A small-molecule ligand and the protein it binds are described below.
Small molecule (SMILES): CC1=N[C@H](C(=O)O)[C@@H](O)CN1

Sequence of chain 1.A:
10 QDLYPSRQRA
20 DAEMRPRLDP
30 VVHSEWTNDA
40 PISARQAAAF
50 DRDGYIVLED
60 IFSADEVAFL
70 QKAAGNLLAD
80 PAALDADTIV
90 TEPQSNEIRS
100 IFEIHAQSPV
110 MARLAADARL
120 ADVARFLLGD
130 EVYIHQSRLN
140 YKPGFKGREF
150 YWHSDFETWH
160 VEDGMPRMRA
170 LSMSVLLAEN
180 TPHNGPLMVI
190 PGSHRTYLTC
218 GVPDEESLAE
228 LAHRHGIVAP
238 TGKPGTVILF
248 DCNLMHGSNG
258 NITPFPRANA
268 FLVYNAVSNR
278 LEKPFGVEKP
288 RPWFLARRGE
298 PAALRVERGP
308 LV

Binding-site contacts:
Ligand atom CAA contacts residue TRP158 of chain 1.A at 4.4 Å (hydrophobic).
Ligand atom CB contacts residue FE1 of chain 1.C at 2.5 Å.
Ligand atom CG2 contacts residue ASP154 of chain 1.A at 3.3 Å.
Ligand atom CG2 contacts residue TRP158 of chain 1.A at 4.0 Å (hydrophobic).
Ligand atom NAG contacts residue TRP158 of chain 1.A at 3.9 Å.
Ligand atom CG2 contacts residue PHE268 of chain 1.A at 4.4 Å (hydrophobic).
Ligand atom C contacts residue HIS152 of chain 1.A at 3.8 Å.
Ligand atom CA contacts residue ASP154 of chain 1.A at 4.1 Å.
Ligand atom OXT contacts residue PHE149 of chain 1.A at 4.1 Å.
Ligand atom CAI contacts residue GLN135 of chain 1.A at 3.9 Å.
Ligand atom NAG contacts residue ARG137 of chain 1.A at 3.5 Å (salt-bridge).
Ligand atom OG1 contacts residue FE1 of chain 1.C at 2.0 Å.
Ligand atom NAG contacts residue GLN135 of chain 1.A at 3.3 Å (h-bond).
Ligand atom CAI contacts residue ARG288 of chain 1.A at 4.1 Å.
Ligand atom CAA contacts residue ARG288 of chain 1.A at 3.3 Å.
Ligand atom N contacts residue ARG288 of chain 1.A at 4.0 Å.
Ligand atom C contacts residue PHE149 of chain 1.A at 4.2 Å (hydrophobic).
Ligand atom CAA contacts residue ARG137 of chain 1.A at 3.6 Å.
Ligand atom CG2 contacts residue HIS152 of chain 1.A at 4.4 Å.
Ligand atom CB contacts residue ASP154 of chain 1.A at 3.0 Å.
Ligand atom NAG contacts residue FE1 of chain 1.C at 4.4 Å.
Ligand atom OG1 contacts residue ASP154 of chain 1.A at 1.8 Å (salt-bridge).
Ligand atom OG1 contacts residue AKG1 of chain 1.D at 4.3 Å.
Ligand atom CAA contacts residue GLN135 of chain 1.A at 3.3 Å.
Ligand atom OG1 contacts residue HIS253 of chain 1.A at 3.8 Å.
Ligand atom CAI contacts residue ARG137 of chain 1.A at 3.6 Å.
Ligand atom O contacts residue PHE149 of chain 1.A at 3.6 Å.
Ligand atom CB contacts residue HIS152 of chain 1.A at 3.1 Å.
Ligand atom CA contacts residue HIS152 of chain 1.A at 3.8 Å.
Ligand atom CG2 contacts residue GLN135 of chain 1.A at 4.4 Å.
Ligand atom CG2 contacts residue ARG137 of chain 1.A at 4.3 Å.
Ligand atom CA contacts residue FE1 of chain 1.C at 3.9 Å.
Ligand atom N contacts residue ARG137 of chain 1.A at 4.4 Å.
Ligand atom OXT contacts residue THR157 of chain 1.A at 4.4 Å.
Ligand atom OXT contacts residue HIS152 of chain 1.A at 3.3 Å.
Ligand atom CG2 contacts residue FE1 of chain 1.C at 3.1 Å.
Ligand atom CAI contacts residue TRP158 of chain 1.A at 4.1 Å (hydrophobic).
Ligand atom CB contacts residue AKG1 of chain 1.D at 4.2 Å.
Ligand atom OG1 contacts residue HIS152 of chain 1.A at 2.4 Å (h-bond).